The small molecule below binds the protein below.
Small molecule (SMILES): CC(=O)N[C@@H]1[C@@H](O)[C@H](O)[C@@H](CO)O[C@H]1O

Binding-site contacts:
Ligand atom O6 contacts residue HIS165 of chain 1.B at 3.1 Å.
Ligand atom N2 contacts residue SER163 of chain 1.B at 4.3 Å.
Ligand atom C4 contacts residue ASN187 of chain 1.B at 4.2 Å.
Ligand atom C3 contacts residue ASN187 of chain 1.B at 3.9 Å.
Ligand atom O6 contacts residue SER163 of chain 1.B at 3.5 Å (h-bond).
Ligand atom N2 contacts residue ASN187 of chain 1.B at 3.0 Å (h-bond).
Ligand atom C3 contacts residue HIS126 of chain 1.B at 4.3 Å.
Ligand atom C7 contacts residue ASN187 of chain 1.B at 3.6 Å.
Ligand atom C6 contacts residue HIS165 of chain 1.B at 3.3 Å.
Ligand atom O5 contacts residue ASN187 of chain 1.B at 2.3 Å (h-bond).
Ligand atom C5 contacts residue ASN187 of chain 1.B at 3.6 Å.
Ligand atom O7 contacts residue ASN187 of chain 1.B at 3.8 Å.
Ligand atom O3 contacts residue HIS126 of chain 1.B at 3.7 Å.
Ligand atom C2 contacts residue HIS126 of chain 1.B at 4.4 Å.
Ligand atom C1 contacts residue ASN187 of chain 1.B at 1.4 Å.
Ligand atom O4 contacts residue HIS126 of chain 1.B at 4.0 Å.
Ligand atom C1 contacts residue SER163 of chain 1.B at 3.7 Å.
Ligand atom O6 contacts residue HIS126 of chain 1.B at 4.5 Å.
Ligand atom C7 contacts residue SER163 of chain 1.B at 4.2 Å.
Ligand atom O5 contacts residue SER163 of chain 1.B at 4.0 Å.
Ligand atom O7 contacts residue SER163 of chain 1.B at 3.5 Å (h-bond).
Ligand atom C2 contacts residue ASN187 of chain 1.B at 2.5 Å.
Ligand atom C4 contacts residue HIS126 of chain 1.B at 3.7 Å.
Ligand atom C2 contacts residue SER163 of chain 1.B at 3.8 Å.

Sequence of chain 1.B:
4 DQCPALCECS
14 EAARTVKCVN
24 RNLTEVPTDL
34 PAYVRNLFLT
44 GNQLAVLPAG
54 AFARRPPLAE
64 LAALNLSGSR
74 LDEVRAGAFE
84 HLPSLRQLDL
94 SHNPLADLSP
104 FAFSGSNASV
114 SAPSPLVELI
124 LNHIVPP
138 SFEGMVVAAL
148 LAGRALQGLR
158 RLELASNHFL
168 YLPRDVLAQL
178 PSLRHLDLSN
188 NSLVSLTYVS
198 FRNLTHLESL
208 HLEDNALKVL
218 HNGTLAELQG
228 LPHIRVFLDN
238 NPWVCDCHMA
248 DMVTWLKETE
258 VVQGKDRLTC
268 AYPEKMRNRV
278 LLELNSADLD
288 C